This protein binds this small molecule.
Small molecule (SMILES): Nc1nnc(SCC(=O)N[C@@H](Cn2cc(C(=O)O)nn2)B(O)O)s1

Binding-site contacts:
Ligand atom O5 contacts residue GLY316 of chain 1.B at 3.5 Å.
Ligand atom N1 contacts residue SER319 of chain 1.B at 3.6 Å.
Ligand atom C1 contacts residue SER319 of chain 1.B at 3.5 Å.
Ligand atom S1 contacts residue GLN122 of chain 1.B at 3.9 Å.
Ligand atom N3 contacts residue THR318 of chain 1.B at 3.3 Å.
Ligand atom N2 contacts residue SER319 of chain 1.B at 3.0 Å (h-bond).
Ligand atom C9 contacts residue ARG342 of chain 1.B at 3.6 Å.
Ligand atom B1 contacts residue SER66 of chain 1.B at 1.4 Å.
Ligand atom C3 contacts residue TYR224 of chain 1.B at 3.6 Å (hydrophobic).
Ligand atom O5 contacts residue SER317 of chain 1.B at 2.9 Å (h-bond).
Ligand atom C8 contacts residue SER317 of chain 1.B at 3.9 Å.
Ligand atom O3 contacts residue SER317 of chain 1.B at 3.6 Å (h-bond).
Ligand atom O3 contacts residue ARG342 of chain 1.B at 3.4 Å (salt-bridge).
Ligand atom C1 contacts residue VAL214 of chain 1.B at 3.8 Å (hydrophobic).
Ligand atom S1 contacts residue TYR224 of chain 1.B at 3.8 Å.
Ligand atom O6 contacts residue SER66 of chain 1.B at 2.3 Å (h-bond).
Ligand atom N2 contacts residue VAL214 of chain 1.B at 3.8 Å.
Ligand atom O2 contacts residue ARG342 of chain 1.B at 2.9 Å (salt-bridge).
Ligand atom C4 contacts residue GLN122 of chain 1.B at 4.0 Å.
Ligand atom N4 contacts residue SER317 of chain 1.B at 3.1 Å (h-bond).
Ligand atom O1 contacts residue ASN154 of chain 1.B at 2.8 Å (h-bond).
Ligand atom O1 contacts residue GLN122 of chain 1.B at 3.0 Å (h-bond).
Ligand atom C4 contacts residue TYR224 of chain 1.B at 4.1 Å (hydrophobic).
Ligand atom N3 contacts residue SER319 of chain 1.B at 3.3 Å (h-bond).
Ligand atom C9 contacts residue SER317 of chain 1.B at 3.5 Å.
Ligand atom N2 contacts residue THR318 of chain 1.B at 3.6 Å.
Ligand atom C3 contacts residue SER317 of chain 1.B at 3.3 Å.
Ligand atom O5 contacts residue SER66 of chain 1.B at 2.2 Å (h-bond).
Ligand atom C4 contacts residue ASN154 of chain 1.B at 3.9 Å.
Ligand atom N1 contacts residue VAL214 of chain 1.B at 3.9 Å.
Ligand atom N1 contacts residue ASN215 of chain 1.B at 3.3 Å (h-bond).
Ligand atom C6 contacts residue SER66 of chain 1.B at 3.7 Å.
Ligand atom B1 contacts residue TYR152 of chain 1.B at 3.4 Å.
Ligand atom O2 contacts residue SER317 of chain 1.B at 3.6 Å.
Ligand atom O6 contacts residue TYR152 of chain 1.B at 2.6 Å (h-bond).
Ligand atom O1 contacts residue TYR224 of chain 1.B at 4.0 Å.
Ligand atom B1 contacts residue LYS69 of chain 1.B at 4.0 Å.
Ligand atom C5 contacts residue SER66 of chain 1.B at 2.4 Å.
Ligand atom N4 contacts residue SER66 of chain 1.B at 3.0 Å (h-bond).
Ligand atom C4 contacts residue SER317 of chain 1.B at 3.8 Å.

Sequence of chain 1.B:
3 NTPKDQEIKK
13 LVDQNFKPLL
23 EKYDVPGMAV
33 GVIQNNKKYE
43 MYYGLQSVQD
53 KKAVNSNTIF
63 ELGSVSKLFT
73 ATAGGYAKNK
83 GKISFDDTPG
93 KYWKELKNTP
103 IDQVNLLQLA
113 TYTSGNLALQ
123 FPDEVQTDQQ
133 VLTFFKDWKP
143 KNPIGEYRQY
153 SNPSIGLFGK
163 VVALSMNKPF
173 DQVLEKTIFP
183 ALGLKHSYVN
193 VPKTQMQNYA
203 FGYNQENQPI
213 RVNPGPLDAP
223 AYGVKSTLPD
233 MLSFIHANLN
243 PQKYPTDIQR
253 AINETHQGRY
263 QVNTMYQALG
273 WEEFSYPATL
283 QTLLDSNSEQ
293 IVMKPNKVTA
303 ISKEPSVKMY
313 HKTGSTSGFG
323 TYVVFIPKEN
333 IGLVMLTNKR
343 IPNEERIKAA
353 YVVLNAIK